Sequence of chain 1.A:
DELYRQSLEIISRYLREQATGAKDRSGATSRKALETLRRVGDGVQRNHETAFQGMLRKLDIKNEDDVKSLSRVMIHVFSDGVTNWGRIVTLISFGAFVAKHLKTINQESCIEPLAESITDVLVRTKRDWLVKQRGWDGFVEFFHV

Binding-site contacts:
Ligand atom CL1 contacts residue MET79 of chain 1.A at 3.8 Å.
Ligand atom CL1 contacts residue MET60 of chain 1.A at 3.5 Å.
Ligand atom CL2 contacts residue LEU119 of chain 1.A at 3.5 Å.
Ligand atom C12 contacts residue PHE99 of chain 1.A at 3.7 Å (hydrophobic).
Ligand atom C1 contacts residue PHE99 of chain 1.A at 3.7 Å (hydrophobic).
Ligand atom C6 contacts residue MET79 of chain 1.A at 3.5 Å (hydrophobic).
Ligand atom C9 contacts residue ARG92 of chain 1.A at 3.6 Å.
Ligand atom C3 contacts residue LEU96 of chain 1.A at 3.5 Å (hydrophobic).
Ligand atom C5 contacts residue PHE99 of chain 1.A at 3.5 Å (hydrophobic).
Ligand atom O3 contacts residue ARG92 of chain 1.A at 3.4 Å (salt-bridge).
Ligand atom C3 contacts residue MET79 of chain 1.A at 3.8 Å (hydrophobic).
Ligand atom CL2 contacts residue MET79 of chain 1.A at 3.3 Å.
Ligand atom C4 contacts residue PHE99 of chain 1.A at 3.5 Å (hydrophobic).
Ligand atom CL2 contacts residue LEU75 of chain 1.A at 3.7 Å.
Ligand atom C5 contacts residue MET79 of chain 1.A at 3.7 Å (hydrophobic).
Ligand atom C17 contacts residue VAL82 of chain 1.A at 3.9 Å (hydrophobic).
Ligand atom C13 contacts residue VAL82 of chain 1.A at 3.8 Å (hydrophobic).
Ligand atom CL2 contacts residue VAL103 of chain 1.A at 3.9 Å.
Ligand atom C7 contacts residue VAL82 of chain 1.A at 3.9 Å (hydrophobic).
Ligand atom C11 contacts residue PHE83 of chain 1.A at 3.9 Å (hydrophobic).
Ligand atom C1 contacts residue MET79 of chain 1.A at 3.5 Å (hydrophobic).
Ligand atom C16 contacts residue ARG92 of chain 1.A at 3.3 Å.
Ligand atom N1 contacts residue VAL82 of chain 1.A at 3.7 Å.
Ligand atom C2 contacts residue MET79 of chain 1.A at 3.3 Å (hydrophobic).
Ligand atom C10 contacts residue ARG92 of chain 1.A at 3.5 Å.
Ligand atom C6 contacts residue PHE99 of chain 1.A at 3.6 Å (hydrophobic).
Ligand atom C3 contacts residue PHE99 of chain 1.A at 3.6 Å (hydrophobic).
Ligand atom C8 contacts residue ARG92 of chain 1.A at 3.5 Å.
Ligand atom C18 contacts residue PHE57 of chain 1.A at 3.8 Å (hydrophobic).
Ligand atom O1 contacts residue LEU96 of chain 1.A at 3.4 Å.
Ligand atom C2 contacts residue PHE99 of chain 1.A at 3.6 Å (hydrophobic).
Ligand atom CL2 contacts residue GLY100 of chain 1.A at 3.9 Å.
Ligand atom O2 contacts residue ARG92 of chain 1.A at 3.2 Å (salt-bridge).
Ligand atom C4 contacts residue MET79 of chain 1.A at 3.9 Å (hydrophobic).
Ligand atom C11 contacts residue VAL82 of chain 1.A at 3.9 Å (hydrophobic).
Ligand atom C21 contacts residue ALA56 of chain 1.A at 3.8 Å (hydrophobic).
Ligand atom C4 contacts residue LEU96 of chain 1.A at 3.5 Å (hydrophobic).
Ligand atom C21 contacts residue MET60 of chain 1.A at 3.3 Å (hydrophobic).
Ligand atom C10 contacts residue LEU96 of chain 1.A at 3.8 Å (hydrophobic).
Ligand atom C11 contacts residue LEU96 of chain 1.A at 3.7 Å (hydrophobic).

The protein below binds the small molecule below.
Small molecule (SMILES): O=C(O)c1ccc2c(c1)N(CC1CCC1)C[C@H](c1ccc(Cl)cc1Cl)CO2